Binding-site contacts:
Ligand atom C8 contacts residue ALA143 of chain 1.A at 3.3 Å (hydrophobic).
Ligand atom C1 contacts residue ILE122 of chain 1.A at 3.6 Å (hydrophobic).
Ligand atom C5 contacts residue ILE122 of chain 1.A at 3.6 Å (hydrophobic).
Ligand atom O5 contacts residue LEU193 of chain 1.A at 3.4 Å.
Ligand atom C6 contacts residue LEU245 of chain 1.A at 3.8 Å (hydrophobic).
Ligand atom C28 contacts residue ARG242 of chain 1.A at 3.5 Å.
Ligand atom C17 contacts residue VAL130 of chain 1.A at 3.8 Å (hydrophobic).
Ligand atom C10 contacts residue SER255 of chain 1.A at 3.8 Å.
Ligand atom C28 contacts residue ASP198 of chain 1.A at 3.6 Å.
Ligand atom C8 contacts residue GLU192 of chain 1.A at 3.6 Å.
Ligand atom C3 contacts residue VAL194 of chain 1.A at 3.6 Å (hydrophobic).
Ligand atom C2 contacts residue GLY197 of chain 1.A at 3.5 Å.
Ligand atom C14 contacts residue GLU162 of chain 1.A at 3.5 Å.
Ligand atom C9 contacts residue ALA143 of chain 1.A at 3.5 Å (hydrophobic).
Ligand atom C3 contacts residue GLY197 of chain 1.A at 3.6 Å.
Ligand atom O5 contacts residue VAL194 of chain 1.A at 2.9 Å (h-bond).
Ligand atom C11 contacts residue SER255 of chain 1.A at 3.8 Å.
Ligand atom C10 contacts residue LEU245 of chain 1.A at 3.6 Å (hydrophobic).
Ligand atom C4 contacts residue VAL194 of chain 1.A at 3.4 Å (hydrophobic).
Ligand atom C9 contacts residue SER255 of chain 1.A at 3.6 Å.
Ligand atom C7 contacts residue ALA143 of chain 1.A at 3.7 Å (hydrophobic).
Ligand atom O5 contacts residue LEU245 of chain 1.A at 3.7 Å.
Ligand atom C8 contacts residue LEU245 of chain 1.A at 3.4 Å (hydrophobic).
Ligand atom C27 contacts residue SER255 of chain 1.A at 3.8 Å.
Ligand atom N4 contacts residue ARG242 of chain 1.A at 2.9 Å (salt-bridge).
Ligand atom C7 contacts residue LEU245 of chain 1.A at 3.4 Å (hydrophobic).
Ligand atom O4 contacts residue GLY123 of chain 1.A at 3.4 Å.
Ligand atom C13 contacts residue SER255 of chain 1.A at 3.3 Å.
Ligand atom N1 contacts residue LEU245 of chain 1.A at 3.6 Å.
Ligand atom N1 contacts residue ALA143 of chain 1.A at 3.2 Å.
Ligand atom C25 contacts residue ILE122 of chain 1.A at 3.4 Å (hydrophobic).
Ligand atom O5 contacts residue ALA143 of chain 1.A at 3.7 Å.
Ligand atom C14 contacts residue ASP256 of chain 1.A at 3.7 Å.
Ligand atom O5 contacts residue GLU192 of chain 1.A at 3.5 Å (salt-bridge).
Ligand atom C15 contacts residue ASP256 of chain 1.A at 3.5 Å.
Ligand atom N1 contacts residue GLU192 of chain 1.A at 2.9 Å (salt-bridge).
Ligand atom C12 contacts residue SER255 of chain 1.A at 3.5 Å.
Ligand atom C26 contacts residue ARG124 of chain 1.A at 3.4 Å.
Ligand atom O6 contacts residue ARG242 of chain 1.A at 3.7 Å.
Ligand atom C13 contacts residue MET191 of chain 1.A at 3.6 Å (hydrophobic).

Sequence of chain 1.A:
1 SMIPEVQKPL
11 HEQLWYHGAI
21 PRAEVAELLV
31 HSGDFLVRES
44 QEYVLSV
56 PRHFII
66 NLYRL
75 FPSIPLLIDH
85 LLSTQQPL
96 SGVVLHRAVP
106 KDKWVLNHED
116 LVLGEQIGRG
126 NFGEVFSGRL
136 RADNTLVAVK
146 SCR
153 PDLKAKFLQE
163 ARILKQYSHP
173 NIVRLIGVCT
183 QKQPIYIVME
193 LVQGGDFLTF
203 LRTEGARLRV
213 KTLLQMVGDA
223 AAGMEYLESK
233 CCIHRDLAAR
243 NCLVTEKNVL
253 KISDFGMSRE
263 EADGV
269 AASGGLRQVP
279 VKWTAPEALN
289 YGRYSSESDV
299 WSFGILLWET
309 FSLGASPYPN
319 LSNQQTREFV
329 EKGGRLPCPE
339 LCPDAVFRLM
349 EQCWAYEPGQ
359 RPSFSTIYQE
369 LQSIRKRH

A protein and the small-molecule ligand that binds it are described below.
Small molecule (SMILES): CN[C@@H]1C[C@H]2O[C@@](C)([C@@H]1OC)n1c3ccccc3c3c4c(c5c6ccccc6n2c5c31)C(=O)NC4